Sequence of chain 1.B:
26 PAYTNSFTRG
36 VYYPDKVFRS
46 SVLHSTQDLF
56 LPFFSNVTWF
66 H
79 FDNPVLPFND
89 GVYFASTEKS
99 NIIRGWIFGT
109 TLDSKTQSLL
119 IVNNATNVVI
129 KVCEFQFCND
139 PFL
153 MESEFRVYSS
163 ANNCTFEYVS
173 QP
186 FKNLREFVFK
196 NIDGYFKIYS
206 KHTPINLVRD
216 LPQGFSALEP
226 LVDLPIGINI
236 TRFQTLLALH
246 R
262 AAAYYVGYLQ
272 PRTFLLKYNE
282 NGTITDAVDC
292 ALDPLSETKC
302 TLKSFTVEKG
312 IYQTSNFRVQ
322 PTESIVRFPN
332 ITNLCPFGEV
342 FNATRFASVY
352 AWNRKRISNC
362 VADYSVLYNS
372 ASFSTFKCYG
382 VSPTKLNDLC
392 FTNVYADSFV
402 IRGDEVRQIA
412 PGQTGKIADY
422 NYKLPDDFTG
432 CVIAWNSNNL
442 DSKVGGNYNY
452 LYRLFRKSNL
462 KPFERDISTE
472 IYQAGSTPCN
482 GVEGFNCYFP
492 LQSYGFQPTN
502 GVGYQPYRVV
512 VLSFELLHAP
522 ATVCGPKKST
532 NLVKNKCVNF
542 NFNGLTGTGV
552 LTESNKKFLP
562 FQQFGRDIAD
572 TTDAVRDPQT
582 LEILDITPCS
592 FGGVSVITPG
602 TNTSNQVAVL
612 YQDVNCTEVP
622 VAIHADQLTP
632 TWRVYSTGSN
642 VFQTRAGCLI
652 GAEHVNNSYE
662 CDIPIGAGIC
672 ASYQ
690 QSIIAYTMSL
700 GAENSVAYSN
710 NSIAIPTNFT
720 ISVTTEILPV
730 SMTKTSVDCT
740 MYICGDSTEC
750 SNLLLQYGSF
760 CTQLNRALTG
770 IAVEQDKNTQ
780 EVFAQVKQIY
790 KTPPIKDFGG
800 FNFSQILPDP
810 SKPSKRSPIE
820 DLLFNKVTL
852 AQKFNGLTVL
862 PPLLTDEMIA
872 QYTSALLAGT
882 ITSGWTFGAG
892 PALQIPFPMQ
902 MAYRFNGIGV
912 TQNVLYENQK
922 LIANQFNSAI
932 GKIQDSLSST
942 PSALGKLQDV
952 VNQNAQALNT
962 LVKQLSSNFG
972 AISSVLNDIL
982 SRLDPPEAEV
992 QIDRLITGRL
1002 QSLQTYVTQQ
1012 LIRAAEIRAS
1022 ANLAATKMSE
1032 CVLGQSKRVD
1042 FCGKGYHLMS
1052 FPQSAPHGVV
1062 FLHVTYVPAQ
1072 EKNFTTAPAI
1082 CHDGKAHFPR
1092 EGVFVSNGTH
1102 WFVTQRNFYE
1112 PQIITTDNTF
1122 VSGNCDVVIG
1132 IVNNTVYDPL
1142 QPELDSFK

Binding-site contacts:
Ligand atom O6 contacts residue GLN580 of chain 1.B at 4.0 Å.
Ligand atom C1 contacts residue ASN331 of chain 1.B at 1.4 Å.
Ligand atom C4 contacts residue ASN331 of chain 1.B at 4.2 Å.
Ligand atom C8 contacts residue ASN331 of chain 1.B at 3.9 Å.
Ligand atom C7 contacts residue ASN331 of chain 1.B at 3.0 Å.
Ligand atom O5 contacts residue ASN331 of chain 1.B at 2.2 Å (h-bond).
Ligand atom O5 contacts residue GLN580 of chain 1.B at 3.7 Å.
Ligand atom C8 contacts residue GLN580 of chain 1.B at 4.1 Å.
Ligand atom C5 contacts residue ASN331 of chain 1.B at 3.6 Å.
Ligand atom C1 contacts residue GLN580 of chain 1.B at 4.4 Å.
Ligand atom O7 contacts residue ASN331 of chain 1.B at 3.3 Å (h-bond).
Ligand atom N2 contacts residue ASN331 of chain 1.B at 2.6 Å (h-bond).
Ligand atom C2 contacts residue ASN331 of chain 1.B at 2.5 Å.
Ligand atom C3 contacts residue ASN331 of chain 1.B at 3.8 Å.
Ligand atom O6 contacts residue ASN331 of chain 1.B at 4.4 Å.

This small molecule binds to this protein.
Small molecule (SMILES): CC(=O)N[C@H]1[C@H](O[C@H]2[C@H](O)[C@@H](NC(C)=O)CO[C@@H]2CO)O[C@H](CO)[C@@H](O)[C@@H]1O